Sequence of chain 1.A:
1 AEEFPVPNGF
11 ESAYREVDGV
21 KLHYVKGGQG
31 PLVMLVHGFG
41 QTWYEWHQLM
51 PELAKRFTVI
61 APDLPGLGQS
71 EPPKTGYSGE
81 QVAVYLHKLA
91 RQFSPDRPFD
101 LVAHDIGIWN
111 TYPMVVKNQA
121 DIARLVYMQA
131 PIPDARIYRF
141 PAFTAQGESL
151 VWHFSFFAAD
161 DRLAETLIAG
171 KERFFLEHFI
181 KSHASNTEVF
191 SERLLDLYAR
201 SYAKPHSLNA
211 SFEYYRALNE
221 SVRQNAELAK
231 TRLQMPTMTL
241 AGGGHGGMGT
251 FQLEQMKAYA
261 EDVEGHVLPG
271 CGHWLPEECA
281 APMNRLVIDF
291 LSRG

This small molecule binds to this protein.
Small molecule (SMILES): C=C[C@@H]1CCC(O)[C@H](O)C1

Binding-site contacts:
Ligand atom C3 contacts residue HIS153 of chain 1.A at 3.5 Å.
Ligand atom C5 contacts residue 8MD1 of chain 1.F at 0.5 Å.
Ligand atom C1 contacts residue 8MD1 of chain 1.F at 0.9 Å.
Ligand atom C7 contacts residue 8MD1 of chain 1.F at 1.4 Å.
Ligand atom C4 contacts residue 8MD1 of chain 1.F at 0.6 Å.
Ligand atom C6 contacts residue HIS153 of chain 1.A at 4.0 Å.
Ligand atom C6 contacts residue ILE106 of chain 1.A at 4.0 Å (hydrophobic).
Ligand atom C3 contacts residue 8MD1 of chain 1.F at 0.6 Å.
Ligand atom C8 contacts residue VAL151 of chain 1.A at 3.4 Å (hydrophobic).
Ligand atom C1 contacts residue TYR215 of chain 1.A at 4.0 Å (hydrophobic).
Ligand atom O2 contacts residue 8MD1 of chain 1.F at 0.8 Å (h-bond).
Ligand atom C5 contacts residue ALA130 of chain 1.A at 4.0 Å (hydrophobic).
Ligand atom C7 contacts residue VAL151 of chain 1.A at 3.5 Å (hydrophobic).
Ligand atom C5 contacts residue PHE154 of chain 1.A at 3.9 Å (hydrophobic).
Ligand atom O2 contacts residue TYR215 of chain 1.A at 2.7 Å (h-bond).
Ligand atom C7 contacts residue PRO131 of chain 1.A at 3.7 Å (hydrophobic).
Ligand atom C3 contacts residue HIS273 of chain 1.A at 4.2 Å.
Ligand atom C6 contacts residue PHE154 of chain 1.A at 4.2 Å (hydrophobic).
Ligand atom C2 contacts residue 8MD1 of chain 1.F at 0.5 Å.
Ligand atom C2 contacts residue HIS153 of chain 1.A at 3.8 Å.
Ligand atom C6 contacts residue ASP105 of chain 1.A at 2.4 Å.
Ligand atom C1 contacts residue HIS273 of chain 1.A at 3.9 Å.
Ligand atom C3 contacts residue ASP105 of chain 1.A at 3.3 Å.
Ligand atom O2 contacts residue HIS153 of chain 1.A at 2.9 Å (h-bond).
Ligand atom O2 contacts residue PHE154 of chain 1.A at 3.4 Å.
Ligand atom C7 contacts residue MET248 of chain 1.A at 4.0 Å (hydrophobic).
Ligand atom C5 contacts residue PRO131 of chain 1.A at 4.2 Å (hydrophobic).
Ligand atom C6 contacts residue 8MD1 of chain 1.F at 0.9 Å.
Ligand atom C8 contacts residue MET248 of chain 1.A at 3.3 Å (hydrophobic).
Ligand atom C8 contacts residue 8MD1 of chain 1.F at 1.0 Å.
Ligand atom C4 contacts residue ASP105 of chain 1.A at 3.1 Å.
Ligand atom C2 contacts residue ASP105 of chain 1.A at 2.4 Å.
Ligand atom C6 contacts residue TYR215 of chain 1.A at 3.5 Å (hydrophobic).
Ligand atom C5 contacts residue ASP105 of chain 1.A at 3.0 Å.
Ligand atom C5 contacts residue TRP109 of chain 1.A at 4.1 Å (hydrophobic).
Ligand atom C2 contacts residue HIS273 of chain 1.A at 3.6 Å.
Ligand atom O2 contacts residue ASP105 of chain 1.A at 3.6 Å (salt-bridge).
Ligand atom C1 contacts residue ASP105 of chain 1.A at 1.4 Å.
Ligand atom C7 contacts residue PHE154 of chain 1.A at 4.2 Å (hydrophobic).
Ligand atom C4 contacts residue GLN129 of chain 1.A at 4.2 Å.